Binding-site contacts:
Ligand atom C7 contacts residue GLU132 of chain 1.A at 3.8 Å.
Ligand atom C7 contacts residue ASN165 of chain 1.A at 3.2 Å.
Ligand atom C8 contacts residue ASN165 of chain 1.A at 4.2 Å.
Ligand atom C2 contacts residue ASN165 of chain 1.A at 2.5 Å.
Ligand atom O7 contacts residue ASN165 of chain 1.A at 3.3 Å (h-bond).
Ligand atom C1 contacts residue ASN164 of chain 1.A at 4.5 Å.
Ligand atom C8 contacts residue ASN164 of chain 1.A at 3.3 Å.
Ligand atom C8 contacts residue GLU132 of chain 1.A at 3.4 Å.
Ligand atom O7 contacts residue GLU132 of chain 1.A at 3.6 Å (salt-bridge).
Ligand atom N2 contacts residue ASN165 of chain 1.A at 2.9 Å (h-bond).
Ligand atom C1 contacts residue ASN165 of chain 1.A at 1.6 Å.
Ligand atom C3 contacts residue ASN165 of chain 1.A at 3.9 Å.
Ligand atom C7 contacts residue ASN164 of chain 1.A at 4.0 Å.
Ligand atom C4 contacts residue ASN165 of chain 1.A at 4.4 Å.
Ligand atom C5 contacts residue ASN165 of chain 1.A at 3.9 Å.
Ligand atom O5 contacts residue ASN165 of chain 1.A at 2.5 Å (h-bond).
Ligand atom N2 contacts residue ASN164 of chain 1.A at 3.7 Å.

Sequence of chain 1.A:
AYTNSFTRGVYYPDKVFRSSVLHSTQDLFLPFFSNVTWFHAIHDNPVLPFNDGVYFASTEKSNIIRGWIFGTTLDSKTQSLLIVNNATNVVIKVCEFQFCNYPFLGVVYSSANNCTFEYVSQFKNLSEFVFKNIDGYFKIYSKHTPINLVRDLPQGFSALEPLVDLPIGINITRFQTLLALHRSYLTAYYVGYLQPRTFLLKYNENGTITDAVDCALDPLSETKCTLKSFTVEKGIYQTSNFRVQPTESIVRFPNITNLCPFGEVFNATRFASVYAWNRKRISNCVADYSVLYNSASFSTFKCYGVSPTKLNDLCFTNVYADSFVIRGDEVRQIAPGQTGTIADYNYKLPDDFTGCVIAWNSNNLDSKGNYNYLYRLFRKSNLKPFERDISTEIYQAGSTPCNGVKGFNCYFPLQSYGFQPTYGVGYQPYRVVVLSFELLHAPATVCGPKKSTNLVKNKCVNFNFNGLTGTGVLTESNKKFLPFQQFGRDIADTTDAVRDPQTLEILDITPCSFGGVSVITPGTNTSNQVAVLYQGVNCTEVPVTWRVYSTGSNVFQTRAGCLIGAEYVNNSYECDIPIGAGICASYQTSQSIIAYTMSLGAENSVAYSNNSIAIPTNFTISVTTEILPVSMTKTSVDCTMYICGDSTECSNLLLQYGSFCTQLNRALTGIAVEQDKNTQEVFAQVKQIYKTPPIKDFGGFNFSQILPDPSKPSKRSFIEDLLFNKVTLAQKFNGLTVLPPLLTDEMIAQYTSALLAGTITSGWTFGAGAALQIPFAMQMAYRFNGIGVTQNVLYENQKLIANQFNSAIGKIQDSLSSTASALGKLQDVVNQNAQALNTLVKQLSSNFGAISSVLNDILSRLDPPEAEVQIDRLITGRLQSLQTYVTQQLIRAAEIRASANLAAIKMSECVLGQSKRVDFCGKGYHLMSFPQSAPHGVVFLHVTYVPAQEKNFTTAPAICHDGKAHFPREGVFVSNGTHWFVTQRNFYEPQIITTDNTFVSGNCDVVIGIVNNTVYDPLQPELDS

This small molecule binds to this protein.
Small molecule (SMILES): CC(=O)N[C@@H]1[C@@H](O)[C@H](O)[C@@H](CO)O[C@H]1O